Binding-site contacts:
Ligand atom C5 contacts residue THR110 of chain 1.B at 3.9 Å.
Ligand atom C1 contacts residue ASN108 of chain 1.B at 3.5 Å.
Ligand atom C8 contacts residue ASN108 of chain 1.B at 3.1 Å.
Ligand atom C7 contacts residue ASN108 of chain 1.B at 3.3 Å.
Ligand atom O7 contacts residue ASN108 of chain 1.B at 3.5 Å (h-bond).
Ligand atom O6 contacts residue THR110 of chain 1.B at 2.1 Å (h-bond).
Ligand atom O5 contacts residue ASN108 of chain 1.B at 4.4 Å.
Ligand atom C2 contacts residue ASN108 of chain 1.B at 4.1 Å.
Ligand atom N2 contacts residue ASN108 of chain 1.B at 3.5 Å (h-bond).
Ligand atom C6 contacts residue THR110 of chain 1.B at 3.4 Å.
Ligand atom O5 contacts residue THR110 of chain 1.B at 3.9 Å.

The small molecule below binds the protein below.
Small molecule (SMILES): CC(=O)N[C@H]1[C@H](O[C@H]2[C@H](O)[C@@H](NC(C)=O)CO[C@@H]2CO)O[C@H](CO)[C@@H](O[C@@H]2O[C@H](CO[C@H]3O[C@H](CO)[C@@H](O)[C@H](O)[C@@H]3O)[C@@H](O)[C@H](O[C@H]3O[C@H](CO)[C@@H](O)[C@H](O)[C@@H]3O[C@@H]3O[C@H](CO)[C@@H](O[C@@H]4O[C@H](CO)[C@H](O)[C@H](O)[C@H]4O)[C@H](O)[C@H]3NC(C)=O)[C@@H]2O)[C@@H]1O

Sequence of chain 1.B:
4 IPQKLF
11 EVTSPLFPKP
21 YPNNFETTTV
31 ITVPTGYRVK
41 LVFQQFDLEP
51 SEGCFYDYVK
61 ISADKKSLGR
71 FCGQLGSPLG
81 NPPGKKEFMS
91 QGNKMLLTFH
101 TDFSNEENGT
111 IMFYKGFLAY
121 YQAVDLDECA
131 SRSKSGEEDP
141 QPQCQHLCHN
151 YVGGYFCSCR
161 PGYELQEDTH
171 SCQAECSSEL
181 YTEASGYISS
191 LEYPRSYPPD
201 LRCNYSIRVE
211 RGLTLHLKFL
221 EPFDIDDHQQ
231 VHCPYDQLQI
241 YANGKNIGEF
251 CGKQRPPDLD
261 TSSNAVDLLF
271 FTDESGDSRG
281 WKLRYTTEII